Sequence of chain 1.A:
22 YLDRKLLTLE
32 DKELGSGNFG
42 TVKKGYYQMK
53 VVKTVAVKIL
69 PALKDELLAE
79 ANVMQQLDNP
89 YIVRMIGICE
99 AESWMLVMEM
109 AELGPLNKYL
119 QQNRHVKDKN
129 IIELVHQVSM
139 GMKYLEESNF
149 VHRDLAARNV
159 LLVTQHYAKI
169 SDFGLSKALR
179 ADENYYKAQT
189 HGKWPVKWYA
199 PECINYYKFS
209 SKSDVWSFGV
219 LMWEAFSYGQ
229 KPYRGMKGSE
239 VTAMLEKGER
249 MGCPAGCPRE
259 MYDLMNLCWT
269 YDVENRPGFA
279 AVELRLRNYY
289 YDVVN

Binding-site contacts:
Ligand atom CAP contacts residue MET106 of chain 1.A at 3.6 Å (hydrophobic).
Ligand atom NAE contacts residue ALA109 of chain 1.A at 2.8 Å (h-bond).
Ligand atom CAN contacts residue LEU159 of chain 1.A at 3.5 Å (hydrophobic).
Ligand atom CAQ contacts residue LEU159 of chain 1.A at 3.9 Å (hydrophobic).
Ligand atom NAA contacts residue ALA58 of chain 1.A at 3.5 Å.
Ligand atom CAL contacts residue PRO113 of chain 1.A at 3.7 Å (hydrophobic).
Ligand atom CAW contacts residue LEU35 of chain 1.A at 3.7 Å (hydrophobic).
Ligand atom CAH contacts residue MET108 of chain 1.A at 3.8 Å (hydrophobic).
Ligand atom NAB contacts residue LEU159 of chain 1.A at 3.8 Å.
Ligand atom CAH contacts residue ALA109 of chain 1.A at 3.4 Å (hydrophobic).
Ligand atom CAQ contacts residue MET106 of chain 1.A at 3.9 Å (hydrophobic).
Ligand atom CAH contacts residue GLY112 of chain 1.A at 3.6 Å.
Ligand atom CAJ contacts residue LEU35 of chain 1.A at 3.7 Å (hydrophobic).
Ligand atom OAS contacts residue GLY112 of chain 1.A at 3.8 Å.
Ligand atom OAS contacts residue LEU111 of chain 1.A at 3.5 Å (h-bond).
Ligand atom CAM contacts residue LEU159 of chain 1.A at 3.4 Å (hydrophobic).
Ligand atom CAI contacts residue LEU35 of chain 1.A at 3.6 Å (hydrophobic).
Ligand atom NAE contacts residue MET108 of chain 1.A at 3.5 Å.
Ligand atom CAD contacts residue ALA109 of chain 1.A at 3.8 Å (hydrophobic).
Ligand atom NAB contacts residue MET108 of chain 1.A at 3.8 Å.
Ligand atom NAB contacts residue ALA58 of chain 1.A at 3.6 Å.
Ligand atom OAS contacts residue GLU110 of chain 1.A at 3.3 Å (salt-bridge).
Ligand atom CAN contacts residue ALA58 of chain 1.A at 3.6 Å (hydrophobic).
Ligand atom CAC contacts residue ALA58 of chain 1.A at 3.7 Å (hydrophobic).
Ligand atom CAI contacts residue MET108 of chain 1.A at 3.7 Å (hydrophobic).
Ligand atom CAG contacts residue LEU35 of chain 1.A at 3.9 Å (hydrophobic).
Ligand atom CAI contacts residue GLY112 of chain 1.A at 3.5 Å.
Ligand atom NAB contacts residue ALA109 of chain 1.A at 3.0 Å (h-bond).
Ligand atom CAJ contacts residue GLY112 of chain 1.A at 3.9 Å.
Ligand atom CAI contacts residue ALA109 of chain 1.A at 3.7 Å (hydrophobic).
Ligand atom CAH contacts residue LEU35 of chain 1.A at 3.8 Å (hydrophobic).
Ligand atom NAA contacts residue LEU159 of chain 1.A at 3.7 Å.
Ligand atom CAM contacts residue ALA58 of chain 1.A at 3.5 Å (hydrophobic).
Ligand atom NAA contacts residue GLU107 of chain 1.A at 2.8 Å (salt-bridge).
Ligand atom CAC contacts residue LEU159 of chain 1.A at 3.7 Å (hydrophobic).
Ligand atom CAL contacts residue LEU35 of chain 1.A at 3.7 Å (hydrophobic).
Ligand atom CAM contacts residue GLU107 of chain 1.A at 3.7 Å.
Ligand atom CAK contacts residue PRO113 of chain 1.A at 3.9 Å (hydrophobic).
Ligand atom NAB contacts residue GLU107 of chain 1.A at 3.6 Å (salt-bridge).
Ligand atom NAA contacts residue ALA109 of chain 1.A at 3.5 Å (h-bond).

The small molecule below binds the protein below.
Small molecule (SMILES): CCC(O)(CC)c1ccc2cc(-c3[nH]nc4cc(C(F)F)sc34)[nH]c2c1